A small-molecule ligand and the protein it binds are described below.
Small molecule (SMILES): Cc1cc(N)nc(CCc2cncc(CCc3cc(C)nc(N)c3)c2)c1

Sequence of chain 1.A:
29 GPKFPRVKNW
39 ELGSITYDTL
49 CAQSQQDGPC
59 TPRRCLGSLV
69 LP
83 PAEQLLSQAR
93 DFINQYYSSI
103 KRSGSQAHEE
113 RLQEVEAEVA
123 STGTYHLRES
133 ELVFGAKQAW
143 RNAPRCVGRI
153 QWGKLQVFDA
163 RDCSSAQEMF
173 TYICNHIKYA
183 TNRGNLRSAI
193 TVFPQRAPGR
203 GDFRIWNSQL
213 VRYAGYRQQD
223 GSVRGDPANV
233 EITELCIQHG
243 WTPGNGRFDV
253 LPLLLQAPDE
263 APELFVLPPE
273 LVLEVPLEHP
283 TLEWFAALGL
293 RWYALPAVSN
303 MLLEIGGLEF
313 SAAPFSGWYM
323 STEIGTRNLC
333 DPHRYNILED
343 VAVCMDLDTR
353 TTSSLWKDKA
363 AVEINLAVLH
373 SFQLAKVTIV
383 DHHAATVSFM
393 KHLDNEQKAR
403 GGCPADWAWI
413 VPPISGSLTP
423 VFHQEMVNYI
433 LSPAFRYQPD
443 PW

Sequence of chain 1.B:
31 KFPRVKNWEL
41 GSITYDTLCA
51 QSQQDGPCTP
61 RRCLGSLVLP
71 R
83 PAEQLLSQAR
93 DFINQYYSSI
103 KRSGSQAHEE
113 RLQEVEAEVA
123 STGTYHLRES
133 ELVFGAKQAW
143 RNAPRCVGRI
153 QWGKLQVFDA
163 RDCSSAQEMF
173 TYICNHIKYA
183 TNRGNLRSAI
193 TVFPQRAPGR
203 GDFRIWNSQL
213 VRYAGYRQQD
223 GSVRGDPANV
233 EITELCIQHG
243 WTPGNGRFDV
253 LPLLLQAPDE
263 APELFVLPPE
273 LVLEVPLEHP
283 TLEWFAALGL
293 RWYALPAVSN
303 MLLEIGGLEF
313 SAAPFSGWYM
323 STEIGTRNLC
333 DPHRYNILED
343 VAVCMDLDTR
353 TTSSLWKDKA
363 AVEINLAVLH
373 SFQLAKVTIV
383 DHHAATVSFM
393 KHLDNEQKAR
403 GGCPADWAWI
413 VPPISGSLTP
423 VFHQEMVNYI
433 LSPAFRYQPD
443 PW

Binding-site contacts:
Ligand atom C07 contacts residue HEM1 of chain 1.J at 3.6 Å.
Ligand atom N22 contacts residue TYR439 of chain 1.B at 3.5 Å.
Ligand atom N01 contacts residue GLU325 of chain 1.B at 2.6 Å (salt-bridge).
Ligand atom C16 contacts residue HEM1 of chain 1.J at 3.5 Å.
Ligand atom C12 contacts residue GLN211 of chain 1.B at 3.0 Å.
Ligand atom C09 contacts residue VAL300 of chain 1.B at 3.4 Å (hydrophobic).
Ligand atom N02 contacts residue HEM1 of chain 1.J at 3.5 Å.
Ligand atom N02 contacts residue TYR321 of chain 1.B at 3.5 Å.
Ligand atom N02 contacts residue TRP320 of chain 1.B at 2.6 Å (h-bond).
Ligand atom C25 contacts residue TYR439 of chain 1.B at 3.7 Å (hydrophobic).
Ligand atom C22 contacts residue HEM1 of chain 1.J at 3.6 Å.
Ligand atom C08 contacts residue GLU325 of chain 1.B at 3.1 Å.
Ligand atom N23 contacts residue TYR439 of chain 1.B at 3.2 Å.
Ligand atom N11 contacts residue GLN211 of chain 1.B at 3.5 Å (h-bond).
Ligand atom N22 contacts residue HEM1 of chain 1.J at 3.2 Å (h-bond).
Ligand atom C21 contacts residue TYR439 of chain 1.B at 3.7 Å (hydrophobic).
Ligand atom C06 contacts residue GLU325 of chain 1.B at 3.3 Å.
Ligand atom C27 contacts residue TRP38 of chain 1.A at 3.5 Å (hydrophobic).
Ligand atom C13 contacts residue HEM1 of chain 1.J at 3.4 Å.
Ligand atom N22 contacts residue ARG147 of chain 1.B at 3.5 Å (salt-bridge).
Ligand atom C03 contacts residue PRO298 of chain 1.B at 3.7 Å (hydrophobic).
Ligand atom C26 contacts residue HEM1 of chain 1.J at 3.5 Å.
Ligand atom C24 contacts residue TYR439 of chain 1.B at 3.4 Å (hydrophobic).
Ligand atom C12 contacts residue HEM1 of chain 1.J at 3.7 Å.
Ligand atom C17 contacts residue HEM1 of chain 1.J at 3.1 Å.
Ligand atom C02 contacts residue TRP320 of chain 1.B at 3.6 Å (hydrophobic).
Ligand atom N02 contacts residue GLU325 of chain 1.B at 2.8 Å (salt-bridge).
Ligand atom C18 contacts residue HEM1 of chain 1.J at 3.5 Å.
Ligand atom N23 contacts residue LEU69 of chain 1.B at 3.3 Å.
Ligand atom C02 contacts residue GLU325 of chain 1.B at 3.6 Å.
Ligand atom C03 contacts residue HEM1 of chain 1.J at 3.5 Å.
Ligand atom C08 contacts residue HEM1 of chain 1.J at 3.4 Å.
Ligand atom C21 contacts residue HEM1 of chain 1.J at 2.7 Å.
Ligand atom C22 contacts residue TYR439 of chain 1.B at 3.4 Å (hydrophobic).
Ligand atom C14 contacts residue HEM1 of chain 1.J at 3.1 Å.
Ligand atom C02 contacts residue PRO298 of chain 1.B at 3.7 Å (hydrophobic).
Ligand atom C07 contacts residue PHE317 of chain 1.B at 3.6 Å (hydrophobic).
Ligand atom C27 contacts residue TYR439 of chain 1.B at 3.6 Å (hydrophobic).
Ligand atom N23 contacts residue VAL68 of chain 1.B at 3.6 Å.
Ligand atom C15 contacts residue HEM1 of chain 1.J at 3.2 Å.